The small molecule below binds the protein below.
Small molecule (SMILES): CCCCCCCNC(=O)OC[C@@H]1O[C@H](OC)[C@H](O)[C@@H](O)[C@H]1O

Binding-site contacts:
Ligand atom O contacts residue ALA34 of chain 1.A at 3.4 Å.
Ligand atom O1 contacts residue LEU136 of chain 1.A at 3.8 Å.
Ligand atom C3 contacts residue PHE83 of chain 1.A at 3.8 Å (hydrophobic).
Ligand atom C1 contacts residue ASP150 of chain 1.A at 4.0 Å.
Ligand atom C6 contacts residue VAL67 of chain 1.A at 3.9 Å (hydrophobic).
Ligand atom C8 contacts residue LEU136 of chain 1.A at 3.9 Å (hydrophobic).
Ligand atom C8 contacts residue VAL86 of chain 1.A at 3.6 Å (hydrophobic).
Ligand atom C13 contacts residue LEU13 of chain 1.A at 4.1 Å (hydrophobic).
Ligand atom O2 contacts residue LEU13 of chain 1.A at 4.2 Å.
Ligand atom C7 contacts residue ASP84 of chain 1.A at 3.7 Å.
Ligand atom C14 contacts residue LEU136 of chain 1.A at 3.9 Å (hydrophobic).
Ligand atom C2 contacts residue PHE83 of chain 1.A at 3.9 Å (hydrophobic).
Ligand atom O3 contacts residue LEU136 of chain 1.A at 4.1 Å.
Ligand atom C2 contacts residue ASP150 of chain 1.A at 3.9 Å.
Ligand atom O contacts residue ASP84 of chain 1.A at 3.7 Å.
Ligand atom N contacts residue ASP84 of chain 1.A at 2.8 Å (salt-bridge).
Ligand atom O5 contacts residue GLU90 of chain 1.A at 4.1 Å.
Ligand atom C4 contacts residue PHE83 of chain 1.A at 3.8 Å (hydrophobic).
Ligand atom C6 contacts residue ALA34 of chain 1.A at 4.2 Å (hydrophobic).
Ligand atom C6 contacts residue ASP84 of chain 1.A at 3.6 Å.
Ligand atom C7 contacts residue VAL86 of chain 1.A at 3.6 Å (hydrophobic).
Ligand atom C12 contacts residue LEU13 of chain 1.A at 3.2 Å (hydrophobic).
Ligand atom O4 contacts residue LEU13 of chain 1.A at 3.9 Å.
Ligand atom C11 contacts residue LEU136 of chain 1.A at 3.9 Å (hydrophobic).
Ligand atom C5 contacts residue ALA34 of chain 1.A at 4.0 Å (hydrophobic).
Ligand atom O4 contacts residue GLU90 of chain 1.A at 3.5 Å (salt-bridge).
Ligand atom C contacts residue ASP150 of chain 1.A at 3.5 Å.
Ligand atom O6 contacts residue GLY89 of chain 1.A at 4.0 Å.
Ligand atom C1 contacts residue LYS36 of chain 1.A at 3.9 Å.
Ligand atom O contacts residue LEU85 of chain 1.A at 3.4 Å.
Ligand atom O contacts residue LEU13 of chain 1.A at 4.2 Å.
Ligand atom C13 contacts residue GLU90 of chain 1.A at 4.0 Å.
Ligand atom O5 contacts residue LEU13 of chain 1.A at 3.8 Å.
Ligand atom O contacts residue VAL86 of chain 1.A at 2.9 Å (h-bond).
Ligand atom N contacts residue VAL86 of chain 1.A at 3.8 Å.
Ligand atom C6 contacts residue LEU136 of chain 1.A at 4.0 Å (hydrophobic).
Ligand atom C7 contacts residue ALA34 of chain 1.A at 3.5 Å (hydrophobic).
Ligand atom N contacts residue ALA34 of chain 1.A at 3.3 Å.
Ligand atom C10 contacts residue LEU13 of chain 1.A at 4.0 Å (hydrophobic).
Ligand atom C1 contacts residue GLU54 of chain 1.A at 4.2 Å.

Sequence of chain 1.A:
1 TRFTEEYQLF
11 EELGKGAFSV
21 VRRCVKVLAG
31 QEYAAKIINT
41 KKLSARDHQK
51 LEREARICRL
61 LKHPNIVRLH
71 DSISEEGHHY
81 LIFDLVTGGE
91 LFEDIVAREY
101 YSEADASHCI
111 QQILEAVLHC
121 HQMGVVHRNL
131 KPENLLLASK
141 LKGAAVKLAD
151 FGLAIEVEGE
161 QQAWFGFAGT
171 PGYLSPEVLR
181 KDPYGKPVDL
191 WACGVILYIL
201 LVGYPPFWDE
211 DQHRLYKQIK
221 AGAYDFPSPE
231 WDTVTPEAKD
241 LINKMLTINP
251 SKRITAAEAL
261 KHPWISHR